The small molecule below binds the protein below.
Small molecule (SMILES): CC(C)CCC[C@@H](C)[C@H]1CC[C@H]2[C@@H]3CC=C4C[C@@H](O)CC[C@]4(C)[C@H]3CC[C@]12C

Sequence of chain 1.A:
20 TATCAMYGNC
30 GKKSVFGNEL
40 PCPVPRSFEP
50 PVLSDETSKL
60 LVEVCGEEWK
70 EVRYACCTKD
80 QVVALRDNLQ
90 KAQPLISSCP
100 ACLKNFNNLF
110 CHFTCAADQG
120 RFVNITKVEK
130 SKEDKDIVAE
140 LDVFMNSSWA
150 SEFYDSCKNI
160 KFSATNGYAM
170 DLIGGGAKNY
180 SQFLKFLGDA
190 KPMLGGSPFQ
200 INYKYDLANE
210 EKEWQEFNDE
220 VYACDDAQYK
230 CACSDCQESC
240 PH

Binding-site contacts:
Ligand atom C21 contacts residue LEU88 of chain 1.A at 4.0 Å (hydrophobic).
Ligand atom C15 contacts residue SER196 of chain 1.A at 3.7 Å.
Ligand atom C21 contacts residue PHE105 of chain 1.A at 3.8 Å (hydrophobic).
Ligand atom C25 contacts residue GLY195 of chain 1.A at 4.0 Å.
Ligand atom C15 contacts residue PHE109 of chain 1.A at 3.9 Å (hydrophobic).
Ligand atom C17 contacts residue PHE109 of chain 1.A at 3.6 Å (hydrophobic).
Ligand atom C21 contacts residue ASN87 of chain 1.A at 3.7 Å.
Ligand atom C1 contacts residue LEU84 of chain 1.A at 4.0 Å (hydrophobic).
Ligand atom C7 contacts residue PHE112 of chain 1.A at 3.8 Å (hydrophobic).
Ligand atom C27 contacts residue GLY195 of chain 1.A at 4.1 Å.
Ligand atom C18 contacts residue ASN87 of chain 1.A at 3.7 Å.
Ligand atom C13 contacts residue ASN87 of chain 1.A at 4.2 Å.
Ligand atom C14 contacts residue PHE109 of chain 1.A at 4.0 Å (hydrophobic).
Ligand atom C6 contacts residue PHE198 of chain 1.A at 3.6 Å (hydrophobic).
Ligand atom C2 contacts residue GLN80 of chain 1.A at 3.6 Å.
Ligand atom C4 contacts residue PHE198 of chain 1.A at 4.0 Å (hydrophobic).
Ligand atom C16 contacts residue PHE109 of chain 1.A at 3.5 Å (hydrophobic).
Ligand atom C24 contacts residue GLY195 of chain 1.A at 3.8 Å.
Ligand atom C24 contacts residue GLY194 of chain 1.A at 3.9 Å.
Ligand atom C1 contacts residue THR113 of chain 1.A at 3.8 Å.
Ligand atom C3 contacts residue THR113 of chain 1.A at 4.0 Å.
Ligand atom C3 contacts residue GLN80 of chain 1.A at 4.0 Å.
Ligand atom C7 contacts residue ILE200 of chain 1.A at 3.7 Å (hydrophobic).
Ligand atom C12 contacts residue ASN87 of chain 1.A at 3.5 Å.
Ligand atom C11 contacts residue ASN87 of chain 1.A at 3.7 Å.
Ligand atom C7 contacts residue SER196 of chain 1.A at 4.2 Å.
Ligand atom C2 contacts residue THR113 of chain 1.A at 4.0 Å.
Ligand atom C23 contacts residue PHE105 of chain 1.A at 4.2 Å (hydrophobic).
Ligand atom C25 contacts residue GLY194 of chain 1.A at 3.9 Å.
Ligand atom C23 contacts residue LEU186 of chain 1.A at 3.6 Å (hydrophobic).
Ligand atom C22 contacts residue PHE105 of chain 1.A at 3.8 Å (hydrophobic).
Ligand atom C6 contacts residue PHE112 of chain 1.A at 3.5 Å (hydrophobic).
Ligand atom C19 contacts residue ASN87 of chain 1.A at 4.1 Å.
Ligand atom C18 contacts residue GLY195 of chain 1.A at 3.3 Å.
Ligand atom C27 contacts residue PHE185 of chain 1.A at 3.6 Å (hydrophobic).
Ligand atom C22 contacts residue PHE109 of chain 1.A at 3.8 Å (hydrophobic).
Ligand atom O1 contacts residue GLN80 of chain 1.A at 2.8 Å (h-bond).
Ligand atom C22 contacts residue LEU186 of chain 1.A at 3.7 Å (hydrophobic).
Ligand atom C16 contacts residue LEU186 of chain 1.A at 3.5 Å (hydrophobic).
Ligand atom C15 contacts residue LEU186 of chain 1.A at 3.8 Å (hydrophobic).